Binding-site contacts:
Ligand atom O1 contacts residue SER48 of chain 2.N at 3.6 Å.
Ligand atom CA2 contacts residue GLY47 of chain 2.N at 3.0 Å.
Ligand atom CG1 contacts residue ASP115 of chain 2.H at 3.3 Å.
Ligand atom CG3 contacts residue THR45 of chain 2.N at 3.5 Å.
Ligand atom CA3 contacts residue GLY47 of chain 2.N at 3.8 Å.
Ligand atom O28 contacts residue THR21 of chain 2.N at 3.6 Å.
Ligand atom C3 contacts residue LYS33 of chain 2.N at 3.5 Å.
Ligand atom CE3 contacts residue VAL49 of chain 2.N at 3.4 Å (hydrophobic).
Ligand atom CD2 contacts residue MET22 of chain 2.N at 3.7 Å (hydrophobic).
Ligand atom O1 contacts residue VAL49 of chain 2.N at 3.1 Å (h-bond).
Ligand atom CD4 contacts residue GLY47 of chain 2.N at 3.6 Å.
Ligand atom C3 contacts residue THR1 of chain 2.N at 1.2 Å.
Ligand atom CD2 contacts residue ALA27 of chain 2.N at 3.5 Å (hydrophobic).
Ligand atom C2 contacts residue GLY47 of chain 2.N at 3.3 Å.
Ligand atom CB2 contacts residue GLY47 of chain 2.N at 3.6 Å.
Ligand atom N3 contacts residue GLY47 of chain 2.N at 2.7 Å (h-bond).
Ligand atom CB3 contacts residue GLY47 of chain 2.N at 3.7 Å.
Ligand atom N3 contacts residue THR1 of chain 2.N at 3.5 Å (h-bond).
Ligand atom O2 contacts residue THR21 of chain 2.N at 3.1 Å (h-bond).
Ligand atom C19 contacts residue LYS33 of chain 2.N at 3.4 Å.
Ligand atom O3 contacts residue THR1 of chain 2.N at 2.1 Å (h-bond).
Ligand atom C10 contacts residue MET22 of chain 2.N at 3.8 Å (hydrophobic).
Ligand atom CB3 contacts residue THR1 of chain 2.N at 2.6 Å.
Ligand atom CB3 contacts residue ALA46 of chain 2.N at 3.9 Å (hydrophobic).
Ligand atom CD1 contacts residue ILE121 of chain 2.H at 3.8 Å (hydrophobic).
Ligand atom C1 contacts residue THR21 of chain 2.N at 3.6 Å.
Ligand atom O28 contacts residue MET22 of chain 2.N at 3.7 Å.
Ligand atom CA3 contacts residue THR1 of chain 2.N at 2.3 Å.
Ligand atom CD1 contacts residue ASP115 of chain 2.H at 3.5 Å.
Ligand atom N2 contacts residue THR21 of chain 2.N at 2.9 Å (h-bond).
Ligand atom CD4 contacts residue SER48 of chain 2.N at 3.8 Å.
Ligand atom O2 contacts residue ALA20 of chain 2.N at 3.5 Å.
Ligand atom CG3 contacts residue GLY47 of chain 2.N at 3.8 Å.
Ligand atom C19 contacts residue THR45 of chain 2.N at 3.9 Å.
Ligand atom N1 contacts residue ASP115 of chain 2.H at 3.8 Å.
Ligand atom CB1 contacts residue ASP115 of chain 2.H at 3.6 Å.
Ligand atom CB1 contacts residue VAL49 of chain 2.N at 3.5 Å (hydrophobic).
Ligand atom C1 contacts residue VAL49 of chain 2.N at 3.7 Å (hydrophobic).
Ligand atom CA1 contacts residue THR21 of chain 2.N at 3.4 Å.
Ligand atom CB3 contacts residue THR45 of chain 2.N at 3.5 Å.

This small molecule binds to this protein.
Small molecule (SMILES): CCCC[C@@H](C=O)NC(=O)[C@H](CC(C)C)NC(=O)[C@H](CC(C)C)NC(C)=O

Sequence of chain 2.H:
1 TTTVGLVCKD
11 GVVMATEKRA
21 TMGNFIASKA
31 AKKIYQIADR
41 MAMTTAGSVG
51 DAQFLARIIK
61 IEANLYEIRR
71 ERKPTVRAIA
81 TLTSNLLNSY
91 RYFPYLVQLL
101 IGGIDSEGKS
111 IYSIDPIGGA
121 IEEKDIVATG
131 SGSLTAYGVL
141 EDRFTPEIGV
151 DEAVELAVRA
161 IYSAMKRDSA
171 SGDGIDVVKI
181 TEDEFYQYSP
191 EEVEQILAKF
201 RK

Sequence of chain 2.N:
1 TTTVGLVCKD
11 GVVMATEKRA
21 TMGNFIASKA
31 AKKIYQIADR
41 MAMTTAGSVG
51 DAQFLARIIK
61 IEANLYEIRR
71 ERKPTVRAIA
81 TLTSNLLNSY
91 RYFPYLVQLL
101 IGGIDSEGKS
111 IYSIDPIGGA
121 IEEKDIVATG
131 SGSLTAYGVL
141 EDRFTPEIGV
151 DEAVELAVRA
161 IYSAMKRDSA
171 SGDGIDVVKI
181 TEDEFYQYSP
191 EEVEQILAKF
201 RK